This small molecule binds to this protein.
Small molecule (SMILES): CC(C)S(=O)(=O)N[C@H]1Cc2ccc(Cn3cc(CO)c(C(F)(F)F)n3)cc2C1

Binding-site contacts:
Ligand atom C47 contacts residue G691 of chain 2.M at 0.6 Å.
Ligand atom O1 contacts residue PRO105 of chain 2.A at 3.0 Å (h-bond).
Ligand atom C13 contacts residue G691 of chain 2.M at 0.8 Å.
Ligand atom C46 contacts residue G691 of chain 2.M at 0.8 Å.
Ligand atom C31 contacts residue PRO105 of chain 1.A at 3.3 Å (hydrophobic).
Ligand atom C25 contacts residue G691 of chain 2.M at 1.4 Å.
Ligand atom C16 contacts residue G691 of chain 2.M at 0.8 Å.
Ligand atom N9 contacts residue G691 of chain 2.M at 0.7 Å.
Ligand atom C31 contacts residue G691 of chain 2.M at 0.2 Å.
Ligand atom C40 contacts residue G691 of chain 2.M at 1.0 Å.
Ligand atom C7 contacts residue PRO105 of chain 2.A at 3.1 Å (hydrophobic).
Ligand atom C27 contacts residue LYS104 of chain 1.A at 3.1 Å.
Ligand atom N22 contacts residue G691 of chain 2.M at 0.8 Å.
Ligand atom C6 contacts residue G691 of chain 2.M at 1.4 Å.
Ligand atom N45 contacts residue G691 of chain 2.M at 1.0 Å.
Ligand atom F49 contacts residue G691 of chain 2.M at 1.4 Å.
Ligand atom C14 contacts residue G691 of chain 2.M at 0.9 Å.
Ligand atom C7 contacts residue G691 of chain 2.M at 1.0 Å.
Ligand atom C37 contacts residue DMS1 of chain 1.L at 3.1 Å.
Ligand atom C3 contacts residue PRO105 of chain 2.A at 3.2 Å (hydrophobic).
Ligand atom C37 contacts residue G691 of chain 2.M at 1.0 Å.
Ligand atom F48 contacts residue GLY219 of chain 1.A at 3.2 Å.
Ligand atom S24 contacts residue G691 of chain 2.M at 0.6 Å.
Ligand atom O36 contacts residue ILE92 of chain 2.A at 3.3 Å.
Ligand atom C43 contacts residue G691 of chain 2.M at 0.9 Å.
Ligand atom O1 contacts residue G691 of chain 2.M at 1.1 Å.
Ligand atom C17 contacts residue LYS218 of chain 2.A at 2.9 Å.
Ligand atom C3 contacts residue G691 of chain 2.M at 0.2 Å.
Ligand atom F48 contacts residue ILE92 of chain 1.A at 3.1 Å.
Ligand atom C6 contacts residue PRO105 of chain 2.A at 3.1 Å (hydrophobic).
Ligand atom C20 contacts residue G691 of chain 2.M at 0.7 Å.
Ligand atom O36 contacts residue G691 of chain 2.M at 0.1 Å.
Ligand atom F50 contacts residue G691 of chain 2.M at 0.1 Å.
Ligand atom C41 contacts residue G691 of chain 2.M at 1.6 Å.
Ligand atom F48 contacts residue G691 of chain 2.M at 1.5 Å.
Ligand atom C17 contacts residue G691 of chain 2.M at 1.4 Å.
Ligand atom O35 contacts residue G691 of chain 2.M at 1.2 Å.
Ligand atom C41 contacts residue DMS1 of chain 1.L at 3.3 Å.
Ligand atom C27 contacts residue G691 of chain 2.M at 1.1 Å.
Ligand atom C10 contacts residue G691 of chain 2.M at 1.0 Å.

Sequence of chain 2.A:
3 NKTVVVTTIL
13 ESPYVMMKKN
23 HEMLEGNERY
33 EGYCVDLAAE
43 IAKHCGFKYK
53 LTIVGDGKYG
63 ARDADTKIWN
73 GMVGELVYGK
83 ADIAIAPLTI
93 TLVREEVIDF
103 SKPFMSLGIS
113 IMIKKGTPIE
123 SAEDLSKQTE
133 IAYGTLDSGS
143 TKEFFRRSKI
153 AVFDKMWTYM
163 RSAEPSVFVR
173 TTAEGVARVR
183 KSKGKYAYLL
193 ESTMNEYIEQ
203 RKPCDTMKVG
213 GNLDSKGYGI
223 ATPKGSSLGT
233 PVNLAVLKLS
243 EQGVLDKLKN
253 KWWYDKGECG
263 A

Sequence of chain 1.A:
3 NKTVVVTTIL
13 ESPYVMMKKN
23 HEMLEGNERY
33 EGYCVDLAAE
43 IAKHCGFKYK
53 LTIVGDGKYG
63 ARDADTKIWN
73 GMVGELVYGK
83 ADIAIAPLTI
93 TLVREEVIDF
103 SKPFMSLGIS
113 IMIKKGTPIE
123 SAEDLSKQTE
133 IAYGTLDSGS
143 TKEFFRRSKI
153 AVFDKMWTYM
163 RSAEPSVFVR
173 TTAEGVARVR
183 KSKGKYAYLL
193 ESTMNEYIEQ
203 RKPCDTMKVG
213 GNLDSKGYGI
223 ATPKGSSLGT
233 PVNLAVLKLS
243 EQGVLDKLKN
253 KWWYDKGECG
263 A